Binding-site contacts:
Ligand atom C6 contacts residue PHE342 of chain 1.A at 4.5 Å (hydrophobic).
Ligand atom C1 contacts residue ASN343 of chain 1.A at 1.4 Å.
Ligand atom O7 contacts residue ASN343 of chain 1.A at 4.3 Å.
Ligand atom C1 contacts residue GLY339 of chain 1.A at 3.3 Å.
Ligand atom C4 contacts residue ASN343 of chain 1.A at 4.2 Å.
Ligand atom C7 contacts residue ASN343 of chain 1.A at 4.0 Å.
Ligand atom O5 contacts residue PHE342 of chain 1.A at 4.2 Å.
Ligand atom N2 contacts residue ASN343 of chain 1.A at 2.9 Å (h-bond).
Ligand atom O6 contacts residue SER373 of chain 1.A at 3.7 Å.
Ligand atom O5 contacts residue ASN343 of chain 1.A at 2.4 Å (h-bond).
Ligand atom C6 contacts residue PHE374 of chain 1.A at 3.3 Å (hydrophobic).
Ligand atom O5 contacts residue GLY339 of chain 1.A at 3.9 Å.
Ligand atom C5 contacts residue ASN343 of chain 1.A at 3.7 Å.
Ligand atom C2 contacts residue ASN343 of chain 1.A at 2.5 Å.
Ligand atom C3 contacts residue ASN343 of chain 1.A at 3.8 Å.
Ligand atom O6 contacts residue PHE374 of chain 1.A at 3.0 Å.
Ligand atom O6 contacts residue ASN343 of chain 1.A at 4.4 Å.
Ligand atom C6 contacts residue SER371 of chain 1.A at 4.4 Å.

Sequence of chain 1.A:
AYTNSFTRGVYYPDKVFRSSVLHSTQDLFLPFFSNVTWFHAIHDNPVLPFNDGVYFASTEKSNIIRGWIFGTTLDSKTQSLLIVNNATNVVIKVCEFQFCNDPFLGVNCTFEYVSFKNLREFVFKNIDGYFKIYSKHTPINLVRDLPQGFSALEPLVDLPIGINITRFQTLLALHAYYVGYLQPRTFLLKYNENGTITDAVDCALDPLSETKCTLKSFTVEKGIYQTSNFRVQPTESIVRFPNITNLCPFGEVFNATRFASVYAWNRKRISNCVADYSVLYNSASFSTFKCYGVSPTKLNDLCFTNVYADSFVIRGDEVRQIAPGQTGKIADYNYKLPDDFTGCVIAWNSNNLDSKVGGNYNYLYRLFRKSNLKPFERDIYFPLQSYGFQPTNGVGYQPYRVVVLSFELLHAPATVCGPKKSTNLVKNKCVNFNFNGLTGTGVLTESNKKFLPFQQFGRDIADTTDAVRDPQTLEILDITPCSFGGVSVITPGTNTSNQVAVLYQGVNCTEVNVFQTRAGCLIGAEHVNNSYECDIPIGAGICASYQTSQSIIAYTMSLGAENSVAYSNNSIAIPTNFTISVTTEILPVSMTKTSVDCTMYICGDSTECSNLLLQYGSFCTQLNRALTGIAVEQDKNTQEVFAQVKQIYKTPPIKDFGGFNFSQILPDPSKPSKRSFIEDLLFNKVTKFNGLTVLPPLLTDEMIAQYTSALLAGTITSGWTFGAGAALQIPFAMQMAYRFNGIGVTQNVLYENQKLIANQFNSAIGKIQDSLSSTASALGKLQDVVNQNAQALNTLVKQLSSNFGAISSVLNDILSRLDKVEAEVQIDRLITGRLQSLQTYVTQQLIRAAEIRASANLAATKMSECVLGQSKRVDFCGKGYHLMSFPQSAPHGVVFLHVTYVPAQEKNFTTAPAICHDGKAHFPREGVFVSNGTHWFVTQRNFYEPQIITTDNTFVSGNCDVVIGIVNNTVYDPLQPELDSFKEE

The protein below binds the small molecule below.
Small molecule (SMILES): CC(=O)N[C@@H]1[C@@H](O)[C@H](O)[C@@H](CO)O[C@H]1O